A protein and the small-molecule ligand that binds it are described below.
Small molecule (SMILES): CC(=O)N[C@@H]1[C@@H](O)[C@H](O)[C@@H](CO)O[C@H]1O

Sequence of chain 1.F:
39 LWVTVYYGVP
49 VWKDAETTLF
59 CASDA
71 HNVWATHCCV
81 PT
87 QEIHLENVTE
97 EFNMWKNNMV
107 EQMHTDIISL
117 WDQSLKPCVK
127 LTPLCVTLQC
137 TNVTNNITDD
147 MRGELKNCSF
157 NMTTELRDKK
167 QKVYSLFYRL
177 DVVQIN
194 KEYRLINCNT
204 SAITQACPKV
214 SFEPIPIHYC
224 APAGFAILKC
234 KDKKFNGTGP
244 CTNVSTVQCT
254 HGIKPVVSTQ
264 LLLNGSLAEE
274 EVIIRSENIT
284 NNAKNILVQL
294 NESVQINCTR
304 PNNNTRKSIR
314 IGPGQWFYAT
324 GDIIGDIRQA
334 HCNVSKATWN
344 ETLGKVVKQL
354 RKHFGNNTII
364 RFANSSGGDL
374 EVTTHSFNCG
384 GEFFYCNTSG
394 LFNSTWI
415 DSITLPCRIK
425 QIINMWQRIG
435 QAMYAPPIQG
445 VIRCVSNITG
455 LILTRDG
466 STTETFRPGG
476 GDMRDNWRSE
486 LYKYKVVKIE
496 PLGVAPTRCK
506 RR

Binding-site contacts:
Ligand atom C1 contacts residue LYS348 of chain 1.F at 4.0 Å.
Ligand atom C5 contacts residue LYS348 of chain 1.F at 4.1 Å.
Ligand atom C8 contacts residue ASN294 of chain 1.F at 3.5 Å.
Ligand atom C5 contacts residue ASN294 of chain 1.F at 3.8 Å.
Ligand atom C2 contacts residue GLU273 of chain 1.F at 4.3 Å.
Ligand atom C1 contacts residue GLU273 of chain 1.F at 4.0 Å.
Ligand atom O7 contacts residue GLU272 of chain 1.F at 3.8 Å.
Ligand atom C4 contacts residue ASN294 of chain 1.F at 4.3 Å.
Ligand atom O5 contacts residue LYS348 of chain 1.F at 4.0 Å.
Ligand atom C3 contacts residue ASN294 of chain 1.F at 3.9 Å.
Ligand atom O7 contacts residue ASN294 of chain 1.F at 3.8 Å.
Ligand atom C6 contacts residue LYS348 of chain 1.F at 4.4 Å.
Ligand atom O5 contacts residue ASN294 of chain 1.F at 2.5 Å (h-bond).
Ligand atom N2 contacts residue ASN294 of chain 1.F at 2.9 Å (h-bond).
Ligand atom O5 contacts residue GLU273 of chain 1.F at 3.8 Å.
Ligand atom C2 contacts residue ASN294 of chain 1.F at 2.5 Å.
Ligand atom C1 contacts residue ASN294 of chain 1.F at 1.5 Å.
Ligand atom C7 contacts residue ASN294 of chain 1.F at 3.6 Å.